A protein and the small-molecule ligand that binds it are described below.
Small molecule (SMILES): C=C(C)[C@@H]1CCC(C)=C[C@H]1c1c(O)cc(CCCCC)cc1O

Sequence of chain 1.C:
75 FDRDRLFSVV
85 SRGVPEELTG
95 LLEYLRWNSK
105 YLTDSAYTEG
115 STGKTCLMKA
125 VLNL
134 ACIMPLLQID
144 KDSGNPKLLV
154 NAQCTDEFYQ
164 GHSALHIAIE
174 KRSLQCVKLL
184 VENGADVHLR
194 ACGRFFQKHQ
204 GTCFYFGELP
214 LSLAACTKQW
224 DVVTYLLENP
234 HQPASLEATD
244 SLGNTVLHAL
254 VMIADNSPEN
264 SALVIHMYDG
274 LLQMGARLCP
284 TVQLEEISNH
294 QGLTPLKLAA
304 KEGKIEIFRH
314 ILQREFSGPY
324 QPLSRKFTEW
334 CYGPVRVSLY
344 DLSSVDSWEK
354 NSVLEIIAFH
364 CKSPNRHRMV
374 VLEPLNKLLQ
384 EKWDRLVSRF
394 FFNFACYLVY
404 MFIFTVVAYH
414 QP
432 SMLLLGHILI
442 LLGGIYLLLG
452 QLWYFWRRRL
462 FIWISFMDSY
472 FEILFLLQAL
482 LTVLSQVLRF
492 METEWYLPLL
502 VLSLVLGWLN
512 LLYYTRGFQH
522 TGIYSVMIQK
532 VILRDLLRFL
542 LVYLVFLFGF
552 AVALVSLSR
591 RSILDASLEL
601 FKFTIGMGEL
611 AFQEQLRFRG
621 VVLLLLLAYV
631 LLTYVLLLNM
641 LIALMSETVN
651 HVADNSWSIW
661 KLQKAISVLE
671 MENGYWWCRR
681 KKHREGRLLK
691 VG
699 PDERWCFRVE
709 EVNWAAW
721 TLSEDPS

Sequence of chain 1.D:
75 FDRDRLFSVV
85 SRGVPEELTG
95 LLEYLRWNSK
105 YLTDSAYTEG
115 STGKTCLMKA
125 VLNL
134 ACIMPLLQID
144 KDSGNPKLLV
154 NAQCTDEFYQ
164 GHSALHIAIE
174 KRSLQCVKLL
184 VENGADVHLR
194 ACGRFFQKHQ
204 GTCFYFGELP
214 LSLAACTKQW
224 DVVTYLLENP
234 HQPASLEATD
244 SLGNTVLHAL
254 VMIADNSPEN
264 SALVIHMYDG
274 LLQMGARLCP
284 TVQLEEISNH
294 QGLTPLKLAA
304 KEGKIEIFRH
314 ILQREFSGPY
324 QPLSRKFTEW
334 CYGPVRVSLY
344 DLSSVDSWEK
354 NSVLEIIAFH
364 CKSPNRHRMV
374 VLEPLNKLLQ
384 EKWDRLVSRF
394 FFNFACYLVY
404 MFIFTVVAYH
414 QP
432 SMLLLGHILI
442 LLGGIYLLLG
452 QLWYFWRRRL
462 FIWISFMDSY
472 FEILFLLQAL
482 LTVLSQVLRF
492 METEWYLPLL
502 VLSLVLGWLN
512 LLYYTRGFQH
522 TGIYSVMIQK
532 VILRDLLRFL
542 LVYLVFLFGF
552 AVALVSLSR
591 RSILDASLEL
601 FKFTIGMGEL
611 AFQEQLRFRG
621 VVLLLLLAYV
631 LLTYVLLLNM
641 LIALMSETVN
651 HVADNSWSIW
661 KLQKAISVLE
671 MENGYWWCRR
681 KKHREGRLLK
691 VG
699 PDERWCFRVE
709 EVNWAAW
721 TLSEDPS

Binding-site contacts:
Ligand atom C06 contacts residue THR604 of chain 1.D at 4.1 Å.
Ligand atom C07 contacts residue LEU631 of chain 1.C at 3.6 Å (hydrophobic).
Ligand atom C22 contacts residue VAL635 of chain 1.C at 3.6 Å (hydrophobic).
Ligand atom C06 contacts residue LEU637 of chain 1.D at 4.0 Å (hydrophobic).
Ligand atom C13 contacts residue PHE540 of chain 1.D at 3.8 Å (hydrophobic).
Ligand atom O01 contacts residue VAL635 of chain 1.C at 4.2 Å.
Ligand atom C07 contacts residue LEU541 of chain 1.D at 4.0 Å (hydrophobic).
Ligand atom C09 contacts residue LEU631 of chain 1.C at 4.1 Å (hydrophobic).
Ligand atom C14 contacts residue MET640 of chain 1.D at 4.0 Å (hydrophobic).
Ligand atom O02 contacts residue LEU537 of chain 1.D at 2.6 Å (h-bond).
Ligand atom C22 contacts residue LEU537 of chain 1.D at 3.6 Å (hydrophobic).
Ligand atom C06 contacts residue TYR634 of chain 1.C at 3.3 Å (hydrophobic).
Ligand atom C13 contacts residue TYR544 of chain 1.D at 3.5 Å (hydrophobic).
Ligand atom C16 contacts residue VAL635 of chain 1.C at 3.8 Å (hydrophobic).
Ligand atom C21 contacts residue LEU537 of chain 1.D at 3.7 Å (hydrophobic).
Ligand atom C18 contacts residue LEU538 of chain 1.D at 4.0 Å (hydrophobic).
Ligand atom C16 contacts residue LEU631 of chain 1.C at 4.0 Å (hydrophobic).
Ligand atom C11 contacts residue VAL635 of chain 1.C at 4.2 Å (hydrophobic).
Ligand atom C13 contacts residue LEU637 of chain 1.D at 4.1 Å (hydrophobic).
Ligand atom C20 contacts residue LEU538 of chain 1.D at 3.4 Å (hydrophobic).
Ligand atom C12 contacts residue PHE540 of chain 1.D at 4.2 Å (hydrophobic).
Ligand atom C23 contacts residue VAL635 of chain 1.C at 3.7 Å (hydrophobic).
Ligand atom C17 contacts residue LEU541 of chain 1.D at 3.9 Å (hydrophobic).
Ligand atom O01 contacts residue LEU631 of chain 1.C at 3.1 Å (h-bond).
Ligand atom C12 contacts residue LEU537 of chain 1.D at 3.2 Å (hydrophobic).
Ligand atom C04 contacts residue PHE540 of chain 1.D at 4.0 Å (hydrophobic).
Ligand atom C21 contacts residue LEU534 of chain 1.D at 3.7 Å (hydrophobic).
Ligand atom C17 contacts residue LEU537 of chain 1.D at 3.0 Å (hydrophobic).
Ligand atom O02 contacts residue PHE540 of chain 1.D at 3.0 Å.
Ligand atom C19 contacts residue LEU537 of chain 1.D at 3.5 Å (hydrophobic).
Ligand atom C23 contacts residue LEU537 of chain 1.D at 3.9 Å (hydrophobic).
Ligand atom O01 contacts residue TYR634 of chain 1.C at 4.2 Å.
Ligand atom C10 contacts residue PHE540 of chain 1.D at 4.2 Å (hydrophobic).
Ligand atom C11 contacts residue LEU631 of chain 1.C at 4.0 Å (hydrophobic).
Ligand atom C05 contacts residue LEU637 of chain 1.D at 3.8 Å (hydrophobic).
Ligand atom C05 contacts residue TYR634 of chain 1.C at 3.4 Å (hydrophobic).
Ligand atom C20 contacts residue LEU537 of chain 1.D at 3.4 Å (hydrophobic).
Ligand atom C12 contacts residue LEU541 of chain 1.D at 3.8 Å (hydrophobic).
Ligand atom O02 contacts residue LEU541 of chain 1.D at 3.2 Å (h-bond).
Ligand atom C14 contacts residue PHE540 of chain 1.D at 3.5 Å (hydrophobic).